Binding-site contacts:
Ligand atom C7 contacts residue ASN1055 of chain 1.C at 3.2 Å.
Ligand atom C8 contacts residue LYS1054 of chain 1.C at 3.8 Å.
Ligand atom O6 contacts residue ALA687 of chain 1.C at 4.2 Å.
Ligand atom C2 contacts residue ASN1055 of chain 1.C at 2.5 Å.
Ligand atom O5 contacts residue ASN1055 of chain 1.C at 2.4 Å (h-bond).
Ligand atom O7 contacts residue ASN1055 of chain 1.C at 3.2 Å (h-bond).
Ligand atom C3 contacts residue ASN1055 of chain 1.C at 3.8 Å.
Ligand atom C5 contacts residue ALA687 of chain 1.C at 3.9 Å (hydrophobic).
Ligand atom C8 contacts residue ASN1055 of chain 1.C at 3.8 Å.
Ligand atom C4 contacts residue ASN1055 of chain 1.C at 4.2 Å.
Ligand atom C1 contacts residue GLN876 of chain 1.B at 3.9 Å.
Ligand atom C8 contacts residue GLU1053 of chain 1.C at 3.7 Å.
Ligand atom O5 contacts residue GLN876 of chain 1.B at 4.5 Å.
Ligand atom N2 contacts residue ASN1055 of chain 1.C at 2.9 Å (h-bond).
Ligand atom C6 contacts residue ALA687 of chain 1.C at 3.8 Å (hydrophobic).
Ligand atom C1 contacts residue ASN1055 of chain 1.C at 1.4 Å.
Ligand atom C5 contacts residue ASN1055 of chain 1.C at 3.7 Å.

This small molecule binds to this protein.
Small molecule (SMILES): CC(=O)N[C@@H]1[C@@H](O)[C@H](O)[C@@H](CO)O[C@H]1O

Sequence of chain 1.B:
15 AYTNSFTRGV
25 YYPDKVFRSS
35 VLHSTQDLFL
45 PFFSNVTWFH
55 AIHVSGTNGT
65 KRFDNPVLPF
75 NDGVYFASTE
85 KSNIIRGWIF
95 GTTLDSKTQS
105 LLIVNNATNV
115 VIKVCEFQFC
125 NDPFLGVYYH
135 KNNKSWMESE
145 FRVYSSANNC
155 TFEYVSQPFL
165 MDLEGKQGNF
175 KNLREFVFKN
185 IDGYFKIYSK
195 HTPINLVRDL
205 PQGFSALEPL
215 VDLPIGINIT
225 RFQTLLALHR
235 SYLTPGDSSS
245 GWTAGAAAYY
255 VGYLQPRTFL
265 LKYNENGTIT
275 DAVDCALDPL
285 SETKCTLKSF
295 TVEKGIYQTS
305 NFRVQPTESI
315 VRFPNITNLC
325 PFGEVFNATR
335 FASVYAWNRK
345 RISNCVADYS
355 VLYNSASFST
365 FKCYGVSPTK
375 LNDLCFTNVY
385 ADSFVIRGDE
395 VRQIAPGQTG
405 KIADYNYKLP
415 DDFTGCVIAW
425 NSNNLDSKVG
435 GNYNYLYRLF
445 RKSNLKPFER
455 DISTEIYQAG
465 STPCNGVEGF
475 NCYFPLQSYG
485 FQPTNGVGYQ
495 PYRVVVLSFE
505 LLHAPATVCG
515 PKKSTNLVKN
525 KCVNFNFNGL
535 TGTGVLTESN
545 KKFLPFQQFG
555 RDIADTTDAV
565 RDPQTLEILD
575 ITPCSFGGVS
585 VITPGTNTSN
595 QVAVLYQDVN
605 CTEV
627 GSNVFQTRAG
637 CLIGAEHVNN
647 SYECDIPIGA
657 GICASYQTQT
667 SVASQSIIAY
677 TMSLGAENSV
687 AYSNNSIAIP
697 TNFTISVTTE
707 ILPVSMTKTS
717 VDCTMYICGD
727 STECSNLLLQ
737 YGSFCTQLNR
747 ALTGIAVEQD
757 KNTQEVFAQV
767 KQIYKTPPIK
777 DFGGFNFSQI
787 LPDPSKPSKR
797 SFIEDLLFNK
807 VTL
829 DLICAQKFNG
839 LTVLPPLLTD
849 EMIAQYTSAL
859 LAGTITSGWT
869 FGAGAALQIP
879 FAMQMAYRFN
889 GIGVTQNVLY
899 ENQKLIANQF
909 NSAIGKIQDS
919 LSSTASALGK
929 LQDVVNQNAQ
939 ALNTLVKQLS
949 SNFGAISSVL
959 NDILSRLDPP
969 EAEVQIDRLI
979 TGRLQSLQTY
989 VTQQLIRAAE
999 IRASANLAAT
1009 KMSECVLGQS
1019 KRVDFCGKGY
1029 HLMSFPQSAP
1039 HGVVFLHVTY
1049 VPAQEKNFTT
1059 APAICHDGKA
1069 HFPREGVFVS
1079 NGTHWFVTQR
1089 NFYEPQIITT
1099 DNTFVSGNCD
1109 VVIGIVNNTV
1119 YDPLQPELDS

Sequence of chain 1.C:
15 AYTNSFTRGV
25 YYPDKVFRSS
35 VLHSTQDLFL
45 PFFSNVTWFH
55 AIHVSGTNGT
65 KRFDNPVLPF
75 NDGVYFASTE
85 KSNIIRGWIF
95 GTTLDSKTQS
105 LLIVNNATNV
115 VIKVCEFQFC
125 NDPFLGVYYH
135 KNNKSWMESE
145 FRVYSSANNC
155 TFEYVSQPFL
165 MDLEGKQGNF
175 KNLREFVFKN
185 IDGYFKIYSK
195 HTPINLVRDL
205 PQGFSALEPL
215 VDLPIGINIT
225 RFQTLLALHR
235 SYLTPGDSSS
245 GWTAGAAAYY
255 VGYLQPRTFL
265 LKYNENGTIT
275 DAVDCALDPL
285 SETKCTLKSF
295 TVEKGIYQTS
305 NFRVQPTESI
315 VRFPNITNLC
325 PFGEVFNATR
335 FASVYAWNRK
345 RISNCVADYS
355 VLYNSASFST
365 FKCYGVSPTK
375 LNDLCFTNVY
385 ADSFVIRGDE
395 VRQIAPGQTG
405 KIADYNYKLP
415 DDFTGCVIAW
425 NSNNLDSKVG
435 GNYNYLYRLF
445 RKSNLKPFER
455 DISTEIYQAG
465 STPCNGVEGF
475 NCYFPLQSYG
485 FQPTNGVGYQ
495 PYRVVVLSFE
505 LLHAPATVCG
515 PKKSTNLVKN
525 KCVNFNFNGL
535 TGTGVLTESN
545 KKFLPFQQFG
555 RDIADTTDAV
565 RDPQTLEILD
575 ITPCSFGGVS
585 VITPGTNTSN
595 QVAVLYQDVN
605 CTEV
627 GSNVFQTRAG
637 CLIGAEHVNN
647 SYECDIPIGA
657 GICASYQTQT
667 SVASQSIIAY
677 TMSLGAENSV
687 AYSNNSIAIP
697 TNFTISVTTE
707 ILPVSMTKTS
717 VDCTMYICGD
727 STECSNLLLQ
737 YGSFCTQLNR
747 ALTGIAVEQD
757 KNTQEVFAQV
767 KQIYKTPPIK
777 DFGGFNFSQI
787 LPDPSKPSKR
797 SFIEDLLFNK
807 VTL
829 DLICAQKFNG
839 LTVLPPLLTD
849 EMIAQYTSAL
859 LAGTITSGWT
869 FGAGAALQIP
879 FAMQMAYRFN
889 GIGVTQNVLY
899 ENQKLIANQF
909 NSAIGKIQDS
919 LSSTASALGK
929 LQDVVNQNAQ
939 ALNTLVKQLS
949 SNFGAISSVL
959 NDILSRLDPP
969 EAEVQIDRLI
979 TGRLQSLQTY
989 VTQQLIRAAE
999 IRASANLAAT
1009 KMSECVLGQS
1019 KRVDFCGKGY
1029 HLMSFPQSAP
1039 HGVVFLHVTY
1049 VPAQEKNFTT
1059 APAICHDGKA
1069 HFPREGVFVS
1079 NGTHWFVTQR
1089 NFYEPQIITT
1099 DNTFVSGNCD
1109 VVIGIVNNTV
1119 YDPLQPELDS